Binding-site contacts:
Ligand atom C5 contacts residue ASN71 of chain 1.A at 3.6 Å.
Ligand atom C3 contacts residue ASN71 of chain 1.A at 3.9 Å.
Ligand atom C6 contacts residue ASN72 of chain 1.A at 4.4 Å.
Ligand atom O6 contacts residue ASP28 of chain 1.A at 2.2 Å (salt-bridge).
Ligand atom C8 contacts residue ASN71 of chain 1.A at 3.3 Å.
Ligand atom O7 contacts residue ASN71 of chain 1.A at 4.2 Å.
Ligand atom O5 contacts residue ASN71 of chain 1.A at 2.4 Å (h-bond).
Ligand atom C6 contacts residue ASP28 of chain 1.A at 3.5 Å.
Ligand atom C4 contacts residue ASN71 of chain 1.A at 4.3 Å.
Ligand atom O6 contacts residue ASN72 of chain 1.A at 4.3 Å.
Ligand atom C7 contacts residue ASN71 of chain 1.A at 3.3 Å.
Ligand atom N2 contacts residue ASN71 of chain 1.A at 2.9 Å (h-bond).
Ligand atom C5 contacts residue ASP28 of chain 1.A at 4.2 Å.
Ligand atom C1 contacts residue ASN71 of chain 1.A at 1.4 Å.
Ligand atom O5 contacts residue ASN72 of chain 1.A at 4.5 Å.
Ligand atom C2 contacts residue ASN71 of chain 1.A at 2.5 Å.

The protein below binds the small molecule below.
Small molecule (SMILES): CC(=O)N[C@@H]1[C@@H](O)[C@H](O)[C@@H](CO)O[C@H]1O

Sequence of chain 1.A:
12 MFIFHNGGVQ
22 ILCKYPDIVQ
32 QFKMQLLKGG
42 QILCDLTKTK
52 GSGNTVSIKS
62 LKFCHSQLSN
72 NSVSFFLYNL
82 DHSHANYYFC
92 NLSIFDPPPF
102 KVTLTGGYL